Sequence of chain 1.A:
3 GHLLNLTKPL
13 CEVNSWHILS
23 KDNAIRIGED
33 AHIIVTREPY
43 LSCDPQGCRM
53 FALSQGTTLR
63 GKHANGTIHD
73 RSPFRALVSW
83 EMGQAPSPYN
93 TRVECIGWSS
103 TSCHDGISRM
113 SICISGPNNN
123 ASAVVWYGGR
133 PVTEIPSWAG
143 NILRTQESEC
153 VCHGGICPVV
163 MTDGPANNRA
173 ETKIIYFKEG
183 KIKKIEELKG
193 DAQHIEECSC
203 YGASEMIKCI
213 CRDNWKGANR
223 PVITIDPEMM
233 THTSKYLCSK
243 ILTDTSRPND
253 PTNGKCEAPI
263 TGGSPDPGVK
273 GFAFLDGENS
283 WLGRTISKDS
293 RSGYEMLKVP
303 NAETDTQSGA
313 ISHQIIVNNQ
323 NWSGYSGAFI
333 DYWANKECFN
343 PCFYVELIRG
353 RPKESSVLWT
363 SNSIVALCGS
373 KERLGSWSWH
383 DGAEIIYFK

Binding-site contacts:
Ligand atom C2 contacts residue ASN7 of chain 1.A at 2.6 Å.
Ligand atom C2 contacts residue LEU5 of chain 1.A at 3.9 Å (hydrophobic).
Ligand atom O6 contacts residue ASN7 of chain 1.A at 4.4 Å.
Ligand atom C5 contacts residue ASN7 of chain 1.A at 3.6 Å.
Ligand atom C6 contacts residue ASN7 of chain 1.A at 4.4 Å.
Ligand atom C7 contacts residue HIS4 of chain 1.A at 4.3 Å.
Ligand atom O7 contacts residue ASN7 of chain 1.A at 4.0 Å.
Ligand atom O5 contacts residue ASN7 of chain 1.A at 2.4 Å (h-bond).
Ligand atom C4 contacts residue ASN7 of chain 1.A at 4.2 Å.
Ligand atom C7 contacts residue ASN7 of chain 1.A at 3.7 Å.
Ligand atom C1 contacts residue ASN7 of chain 1.A at 1.4 Å.
Ligand atom C8 contacts residue LEU5 of chain 1.A at 3.3 Å (hydrophobic).
Ligand atom C8 contacts residue HIS4 of chain 1.A at 3.5 Å.
Ligand atom N2 contacts residue LEU5 of chain 1.A at 2.9 Å (h-bond).
Ligand atom N2 contacts residue ASN7 of chain 1.A at 3.0 Å (h-bond).
Ligand atom C7 contacts residue LEU5 of chain 1.A at 3.5 Å (hydrophobic).
Ligand atom C3 contacts residue ASN7 of chain 1.A at 3.9 Å.
Ligand atom C1 contacts residue LEU5 of chain 1.A at 3.8 Å (hydrophobic).
Ligand atom N2 contacts residue HIS4 of chain 1.A at 4.3 Å.

This small molecule binds to this protein.
Small molecule (SMILES): CC(=O)N[C@@H]1[C@@H](O)[C@H](O)[C@@H](CO)O[C@H]1O